Binding-site contacts:
Ligand atom N5 contacts residue HIS235 of chain 2.A at 3.4 Å.
Ligand atom C1 contacts residue THR11 of chain 2.A at 3.8 Å.
Ligand atom N5 contacts residue LEU157 of chain 2.A at 3.4 Å.
Ligand atom C3 contacts residue THR11 of chain 2.A at 4.3 Å.
Ligand atom C3 contacts residue LEU157 of chain 2.A at 4.3 Å (hydrophobic).
Ligand atom C4 contacts residue LYS236 of chain 2.A at 3.9 Å.
Ligand atom N5 contacts residue THR11 of chain 2.A at 3.6 Å.
Ligand atom C2 contacts residue TRP128 of chain 2.A at 4.1 Å (hydrophobic).
Ligand atom C3 contacts residue LEU148 of chain 2.A at 3.9 Å (hydrophobic).
Ligand atom C2 contacts residue HIS235 of chain 2.A at 4.2 Å.
Ligand atom O6 contacts residue THR11 of chain 2.A at 2.7 Å (h-bond).
Ligand atom O6 contacts residue ILE12 of chain 2.A at 4.2 Å.
Ligand atom C2 contacts residue PHE210 of chain 2.A at 4.1 Å (hydrophobic).
Ligand atom N5 contacts residue LYS236 of chain 2.A at 3.0 Å (salt-bridge).
Ligand atom C2 contacts residue ILE209 of chain 2.A at 3.8 Å (hydrophobic).
Ligand atom C1 contacts residue HIS235 of chain 2.A at 4.4 Å.
Ligand atom N5 contacts residue SER80 of chain 2.A at 3.9 Å.
Ligand atom C4 contacts residue LEU157 of chain 2.A at 3.5 Å (hydrophobic).
Ligand atom C4 contacts residue HIS235 of chain 2.A at 3.7 Å.
Ligand atom O6 contacts residue CYS81 of chain 2.A at 3.7 Å.
Ligand atom C1 contacts residue LEU157 of chain 2.A at 4.3 Å (hydrophobic).
Ligand atom C2 contacts residue SER80 of chain 2.A at 3.5 Å.
Ligand atom C4 contacts residue THR11 of chain 2.A at 3.5 Å.
Ligand atom C4 contacts residue HIS14 of chain 2.A at 4.1 Å.
Ligand atom C3 contacts residue TRP128 of chain 2.A at 4.4 Å (hydrophobic).
Ligand atom O6 contacts residue SER80 of chain 2.A at 2.6 Å (h-bond).
Ligand atom C3 contacts residue ILE12 of chain 2.A at 3.8 Å (hydrophobic).
Ligand atom C1 contacts residue SER80 of chain 2.A at 3.3 Å.
Ligand atom N5 contacts residue HIS14 of chain 2.A at 3.8 Å.
Ligand atom C4 contacts residue SER80 of chain 2.A at 3.4 Å.
Ligand atom C2 contacts residue LEU157 of chain 2.A at 4.4 Å (hydrophobic).

Sequence of chain 2.A:
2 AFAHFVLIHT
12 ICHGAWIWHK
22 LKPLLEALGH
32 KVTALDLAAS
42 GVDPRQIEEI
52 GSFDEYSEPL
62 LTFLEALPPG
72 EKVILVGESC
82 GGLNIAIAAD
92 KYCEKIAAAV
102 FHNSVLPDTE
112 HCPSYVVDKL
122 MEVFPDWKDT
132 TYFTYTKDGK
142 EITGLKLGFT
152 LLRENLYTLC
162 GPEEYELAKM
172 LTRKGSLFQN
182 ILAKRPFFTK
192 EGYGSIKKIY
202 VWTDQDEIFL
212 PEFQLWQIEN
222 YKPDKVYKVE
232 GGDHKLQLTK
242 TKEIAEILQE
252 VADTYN

This protein binds this small molecule.
Small molecule (SMILES): CC(C)(O)C#N